Sequence of chain 1.B:
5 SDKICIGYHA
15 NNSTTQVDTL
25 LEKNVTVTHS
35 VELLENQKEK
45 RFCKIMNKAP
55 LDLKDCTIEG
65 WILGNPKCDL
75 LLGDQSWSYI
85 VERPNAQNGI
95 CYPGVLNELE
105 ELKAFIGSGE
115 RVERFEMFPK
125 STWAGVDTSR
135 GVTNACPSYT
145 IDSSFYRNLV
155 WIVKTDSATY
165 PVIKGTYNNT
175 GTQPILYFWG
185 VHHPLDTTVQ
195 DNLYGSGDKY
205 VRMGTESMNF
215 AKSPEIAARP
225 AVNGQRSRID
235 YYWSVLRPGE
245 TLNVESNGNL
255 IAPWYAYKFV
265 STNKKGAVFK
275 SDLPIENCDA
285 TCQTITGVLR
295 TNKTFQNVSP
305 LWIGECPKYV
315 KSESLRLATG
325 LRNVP

This small molecule binds to this protein.
Small molecule (SMILES): CC(=O)N[C@@H]1[C@@H](O)[C@H](O)[C@@H](CO)O[C@H]1O

Sequence of chain 1.C:
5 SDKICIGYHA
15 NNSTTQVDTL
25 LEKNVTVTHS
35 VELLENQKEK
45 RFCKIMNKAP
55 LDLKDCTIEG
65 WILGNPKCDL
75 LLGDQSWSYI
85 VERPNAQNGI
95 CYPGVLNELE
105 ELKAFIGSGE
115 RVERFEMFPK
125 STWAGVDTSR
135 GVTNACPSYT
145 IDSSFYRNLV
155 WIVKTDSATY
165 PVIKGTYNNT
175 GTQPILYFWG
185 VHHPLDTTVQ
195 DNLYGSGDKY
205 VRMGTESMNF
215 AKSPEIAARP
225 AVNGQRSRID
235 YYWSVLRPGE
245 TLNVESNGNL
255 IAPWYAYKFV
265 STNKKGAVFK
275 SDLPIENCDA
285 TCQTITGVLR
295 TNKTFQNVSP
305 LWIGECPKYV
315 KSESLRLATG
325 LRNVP

Binding-site contacts:
Ligand atom C1 contacts residue THR245 of chain 1.C at 4.3 Å.
Ligand atom C3 contacts residue ASN172 of chain 1.C at 3.8 Å.
Ligand atom N2 contacts residue THR245 of chain 1.C at 3.6 Å (h-bond).
Ligand atom C6 contacts residue ASN172 of chain 1.C at 4.0 Å.
Ligand atom C8 contacts residue THR245 of chain 1.C at 3.5 Å.
Ligand atom C7 contacts residue ASN172 of chain 1.C at 3.7 Å.
Ligand atom C2 contacts residue ASN172 of chain 1.C at 2.4 Å.
Ligand atom C4 contacts residue ASN172 of chain 1.C at 4.3 Å.
Ligand atom C7 contacts residue THR245 of chain 1.C at 3.6 Å.
Ligand atom O7 contacts residue THR245 of chain 1.C at 4.3 Å.
Ligand atom O7 contacts residue ASN172 of chain 1.C at 3.9 Å.
Ligand atom C1 contacts residue ASN172 of chain 1.C at 1.5 Å.
Ligand atom C5 contacts residue ASN172 of chain 1.C at 3.7 Å.
Ligand atom O5 contacts residue THR174 of chain 1.C at 4.1 Å.
Ligand atom N2 contacts residue ASN172 of chain 1.C at 3.1 Å (h-bond).
Ligand atom C8 contacts residue GLU210 of chain 1.C at 4.0 Å.
Ligand atom C8 contacts residue PRO224 of chain 1.B at 4.3 Å (hydrophobic).
Ligand atom O5 contacts residue ASN172 of chain 1.C at 2.5 Å (h-bond).